Binding-site contacts:
Ligand atom O6 contacts residue THR384 of chain 1.D at 3.5 Å (h-bond).
Ligand atom O4 contacts residue GLY468 of chain 1.D at 3.8 Å.
Ligand atom O5 contacts residue THR384 of chain 1.D at 3.5 Å.
Ligand atom O1P contacts residue GLY387 of chain 1.D at 3.4 Å (h-bond).
Ligand atom O3 contacts residue GLY461 of chain 1.D at 3.1 Å.
Ligand atom O2P contacts residue PHE388 of chain 1.D at 3.8 Å.
Ligand atom O2P contacts residue GLN467 of chain 1.D at 3.8 Å.
Ligand atom O6 contacts residue GLU385 of chain 1.D at 3.0 Å (salt-bridge).
Ligand atom C2 contacts residue GLY461 of chain 1.D at 3.3 Å.
Ligand atom C3 contacts residue ALA466 of chain 1.D at 3.8 Å (hydrophobic).
Ligand atom O2P contacts residue GLY468 of chain 1.D at 3.0 Å (h-bond).
Ligand atom O1 contacts residue GLU385 of chain 1.D at 3.2 Å (salt-bridge).
Ligand atom O2 contacts residue TYR464 of chain 1.D at 3.4 Å.
Ligand atom O1P contacts residue THR384 of chain 1.D at 3.1 Å (h-bond).
Ligand atom C6 contacts residue GLY468 of chain 1.D at 3.7 Å.
Ligand atom O5 contacts residue GLU385 of chain 1.D at 3.7 Å.
Ligand atom C3 contacts residue SER463 of chain 1.D at 3.3 Å.
Ligand atom O3 contacts residue ASP462 of chain 1.D at 3.7 Å.
Ligand atom O2 contacts residue GLY461 of chain 1.D at 3.2 Å (h-bond).
Ligand atom O2 contacts residue SER463 of chain 1.D at 3.1 Å (h-bond).
Ligand atom C3 contacts residue GLY461 of chain 1.D at 3.9 Å.
Ligand atom O4 contacts residue GLY469 of chain 1.D at 3.0 Å (h-bond).
Ligand atom C1 contacts residue LEU383 of chain 1.D at 3.3 Å (hydrophobic).
Ligand atom O3P contacts residue THR389 of chain 1.D at 2.7 Å (h-bond).
Ligand atom O3P contacts residue THR384 of chain 1.D at 2.8 Å (h-bond).
Ligand atom O1P contacts residue GLU385 of chain 1.D at 3.5 Å (salt-bridge).
Ligand atom C6 contacts residue THR470 of chain 1.D at 3.7 Å.
Ligand atom O4 contacts residue GLN467 of chain 1.D at 3.7 Å.
Ligand atom C2 contacts residue SER463 of chain 1.D at 3.8 Å.
Ligand atom O2 contacts residue LYS460 of chain 1.D at 3.9 Å.
Ligand atom O4 contacts residue ALA466 of chain 1.D at 2.8 Å (h-bond).
Ligand atom O3 contacts residue SER463 of chain 1.D at 2.5 Å (h-bond).
Ligand atom C5 contacts residue ALA466 of chain 1.D at 3.7 Å (hydrophobic).
Ligand atom P contacts residue SER386 of chain 1.D at 3.9 Å.
Ligand atom P contacts residue THR384 of chain 1.D at 3.3 Å.
Ligand atom C4 contacts residue ALA466 of chain 1.D at 3.5 Å (hydrophobic).
Ligand atom O1P contacts residue SER386 of chain 1.D at 2.5 Å (h-bond).
Ligand atom O5 contacts residue LEU383 of chain 1.D at 3.0 Å (h-bond).
Ligand atom O3P contacts residue PHE388 of chain 1.D at 3.8 Å.
Ligand atom O1P contacts residue PHE388 of chain 1.D at 3.6 Å (h-bond).

Sequence of chain 1.D:
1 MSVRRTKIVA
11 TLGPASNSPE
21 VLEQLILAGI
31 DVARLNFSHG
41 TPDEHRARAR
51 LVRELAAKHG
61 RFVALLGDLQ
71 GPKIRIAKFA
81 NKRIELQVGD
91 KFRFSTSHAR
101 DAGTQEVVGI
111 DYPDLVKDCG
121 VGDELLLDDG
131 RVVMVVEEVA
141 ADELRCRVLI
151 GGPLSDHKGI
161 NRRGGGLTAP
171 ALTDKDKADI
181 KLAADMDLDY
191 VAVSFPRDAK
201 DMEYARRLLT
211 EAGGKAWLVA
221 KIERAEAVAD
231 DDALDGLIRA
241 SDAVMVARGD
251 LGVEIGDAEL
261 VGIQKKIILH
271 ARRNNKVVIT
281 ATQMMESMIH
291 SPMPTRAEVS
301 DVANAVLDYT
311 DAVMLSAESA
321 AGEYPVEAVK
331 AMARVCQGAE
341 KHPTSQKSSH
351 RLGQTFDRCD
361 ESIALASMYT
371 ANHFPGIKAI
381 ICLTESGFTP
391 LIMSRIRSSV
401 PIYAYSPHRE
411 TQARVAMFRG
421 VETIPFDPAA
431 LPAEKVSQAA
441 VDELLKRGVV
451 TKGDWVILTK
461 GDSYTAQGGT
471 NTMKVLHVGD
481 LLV

This protein binds this small molecule.
Small molecule (SMILES): O=P(O)(O)OC[C@H]1O[C@H](O)[C@H](O)[C@@H](O)[C@@H]1O